Sequence of chain 1.B:
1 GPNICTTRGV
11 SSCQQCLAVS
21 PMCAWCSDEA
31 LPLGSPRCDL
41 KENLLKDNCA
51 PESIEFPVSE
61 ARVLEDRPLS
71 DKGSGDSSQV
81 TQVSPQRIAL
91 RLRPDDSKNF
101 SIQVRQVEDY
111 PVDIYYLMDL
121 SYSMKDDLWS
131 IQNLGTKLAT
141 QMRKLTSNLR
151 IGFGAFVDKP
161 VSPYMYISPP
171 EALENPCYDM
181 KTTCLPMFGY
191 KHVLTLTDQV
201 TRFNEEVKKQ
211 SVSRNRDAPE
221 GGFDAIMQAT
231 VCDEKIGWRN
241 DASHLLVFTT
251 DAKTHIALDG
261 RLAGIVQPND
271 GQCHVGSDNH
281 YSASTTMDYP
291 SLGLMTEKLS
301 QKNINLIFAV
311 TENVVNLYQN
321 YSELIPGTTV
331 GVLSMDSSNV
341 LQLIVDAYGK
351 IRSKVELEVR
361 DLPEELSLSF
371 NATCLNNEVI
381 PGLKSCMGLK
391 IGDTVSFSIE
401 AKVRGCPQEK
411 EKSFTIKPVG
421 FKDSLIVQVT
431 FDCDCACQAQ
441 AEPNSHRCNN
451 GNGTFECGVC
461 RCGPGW

Binding-site contacts:
Ligand atom O5 contacts residue ASN99 of chain 1.B at 2.2 Å (h-bond).
Ligand atom C5 contacts residue ASN99 of chain 1.B at 3.5 Å.
Ligand atom C8 contacts residue LYS98 of chain 1.B at 4.4 Å.
Ligand atom C8 contacts residue ASN99 of chain 1.B at 3.5 Å.
Ligand atom C8 contacts residue ALA61 of chain 1.B at 4.3 Å (hydrophobic).
Ligand atom C8 contacts residue PHE100 of chain 1.B at 4.5 Å (hydrophobic).
Ligand atom C7 contacts residue ASN99 of chain 1.B at 3.8 Å.
Ligand atom C3 contacts residue ASN99 of chain 1.B at 3.9 Å.
Ligand atom N2 contacts residue ASN99 of chain 1.B at 3.1 Å (h-bond).
Ligand atom O7 contacts residue SER101 of chain 1.B at 3.7 Å.
Ligand atom C1 contacts residue ASN99 of chain 1.B at 1.4 Å.
Ligand atom O7 contacts residue ASN99 of chain 1.B at 4.2 Å.
Ligand atom C2 contacts residue ASN99 of chain 1.B at 2.6 Å.
Ligand atom O7 contacts residue PHE100 of chain 1.B at 4.1 Å.
Ligand atom C7 contacts residue PHE100 of chain 1.B at 4.3 Å (hydrophobic).
Ligand atom C4 contacts residue ASN99 of chain 1.B at 4.2 Å.

A small-molecule ligand and the protein it binds are described below.
Small molecule (SMILES): CC(=O)N[C@@H]1[C@@H](O)[C@H](O)[C@@H](CO)O[C@H]1O